Sequence of chain 1.B:
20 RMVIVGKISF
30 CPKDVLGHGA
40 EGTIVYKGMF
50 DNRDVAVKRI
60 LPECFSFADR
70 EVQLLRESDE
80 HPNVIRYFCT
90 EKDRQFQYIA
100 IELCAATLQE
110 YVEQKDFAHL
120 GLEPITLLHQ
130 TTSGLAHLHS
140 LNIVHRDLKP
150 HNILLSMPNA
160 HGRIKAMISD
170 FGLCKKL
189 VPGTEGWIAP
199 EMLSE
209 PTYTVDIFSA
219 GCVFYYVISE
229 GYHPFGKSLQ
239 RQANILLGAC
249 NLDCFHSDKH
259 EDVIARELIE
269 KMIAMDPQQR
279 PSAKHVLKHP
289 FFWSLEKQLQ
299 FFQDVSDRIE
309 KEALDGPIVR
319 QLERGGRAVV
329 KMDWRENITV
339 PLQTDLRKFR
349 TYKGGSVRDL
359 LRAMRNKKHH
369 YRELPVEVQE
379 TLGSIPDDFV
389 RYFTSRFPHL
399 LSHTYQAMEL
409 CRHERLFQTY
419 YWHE

Binding-site contacts:
Ligand atom C10 contacts residue LYS365 of chain 1.B at 4.5 Å.
Ligand atom C17 contacts residue HIS368 of chain 1.B at 3.7 Å.
Ligand atom C08 contacts residue PHE347 of chain 1.B at 3.7 Å (hydrophobic).
Ligand atom C14 contacts residue HIS368 of chain 1.B at 3.3 Å.
Ligand atom O05 contacts residue ASN364 of chain 1.B at 3.9 Å.
Ligand atom C11 contacts residue PHE347 of chain 1.B at 4.2 Å (hydrophobic).
Ligand atom O05 contacts residue LYS365 of chain 1.B at 3.5 Å (salt-bridge).
Ligand atom C04 contacts residue TYR350 of chain 1.B at 3.9 Å (hydrophobic).
Ligand atom O07 contacts residue TYR350 of chain 1.B at 4.0 Å.
Ligand atom C19 contacts residue HIS368 of chain 1.B at 4.5 Å.
Ligand atom C13 contacts residue HIS368 of chain 1.B at 3.3 Å.
Ligand atom C03 contacts residue PHE347 of chain 1.B at 4.0 Å (hydrophobic).
Ligand atom C01 contacts residue ASN364 of chain 1.B at 4.4 Å.
Ligand atom C04 contacts residue PHE347 of chain 1.B at 4.0 Å (hydrophobic).
Ligand atom C09 contacts residue HIS368 of chain 1.B at 4.3 Å.
Ligand atom C01 contacts residue PHE347 of chain 1.B at 4.3 Å (hydrophobic).
Ligand atom C04 contacts residue ASN364 of chain 1.B at 4.0 Å.
Ligand atom C20 contacts residue PEU1 of chain 1.J at 3.5 Å.
Ligand atom C03 contacts residue ASN364 of chain 1.B at 4.2 Å.
Ligand atom C06 contacts residue TYR350 of chain 1.B at 4.4 Å (hydrophobic).
Ligand atom C16 contacts residue HIS368 of chain 1.B at 3.8 Å.
Ligand atom O21 contacts residue PEU1 of chain 1.J at 4.1 Å.
Ligand atom C04 contacts residue LYS365 of chain 1.B at 3.4 Å.
Ligand atom C19 contacts residue GLU371 of chain 1.B at 4.2 Å.
Ligand atom C03 contacts residue LYS365 of chain 1.B at 2.4 Å.
Ligand atom C01 contacts residue LYS365 of chain 1.B at 1.2 Å.
Ligand atom C06 contacts residue ASN364 of chain 1.B at 4.3 Å.
Ligand atom C10 contacts residue HIS368 of chain 1.B at 3.6 Å.
Ligand atom O07 contacts residue PHE347 of chain 1.B at 4.3 Å.
Ligand atom O05 contacts residue LEU344 of chain 1.B at 4.3 Å.
Ligand atom C11 contacts residue HIS368 of chain 1.B at 3.8 Å.
Ligand atom O05 contacts residue PHE347 of chain 1.B at 4.2 Å.
Ligand atom N18 contacts residue HIS368 of chain 1.B at 4.3 Å.
Ligand atom C06 contacts residue PHE347 of chain 1.B at 4.2 Å (hydrophobic).
Ligand atom C20 contacts residue GLU371 of chain 1.B at 4.4 Å.
Ligand atom C11 contacts residue LYS365 of chain 1.B at 3.2 Å.
Ligand atom O07 contacts residue ASN364 of chain 1.B at 4.1 Å.
Ligand atom C15 contacts residue HIS368 of chain 1.B at 3.7 Å.
Ligand atom O05 contacts residue TYR350 of chain 1.B at 2.8 Å (h-bond).
Ligand atom C12 contacts residue HIS368 of chain 1.B at 3.5 Å.

The protein below binds the small molecule below.
Small molecule (SMILES): COc1cc(-c2ccc(N3CCOCC3)cc2)cc(C)c1O